A protein and the small-molecule ligand that binds it are described below.
Small molecule (SMILES): CC(=O)N[C@@H]1[C@@H](O)[C@H](O)[C@@H](CO)O[C@H]1O

Binding-site contacts:
Ligand atom C2 contacts residue VAL307 of chain 1.B at 4.3 Å (hydrophobic).
Ligand atom C4 contacts residue VAL307 of chain 1.B at 4.0 Å (hydrophobic).
Ligand atom C6 contacts residue NAG1 of chain 1.Z at 3.6 Å.
Ligand atom C4 contacts residue ASP95 of chain 1.B at 4.2 Å.
Ligand atom C4 contacts residue ARG246 of chain 1.B at 4.2 Å.
Ligand atom O6 contacts residue LYS136 of chain 1.B at 3.6 Å (salt-bridge).
Ligand atom O4 contacts residue VAL307 of chain 1.B at 4.1 Å.
Ligand atom O5 contacts residue NAG1 of chain 1.Z at 3.4 Å (h-bond).
Ligand atom O7 contacts residue ASN146 of chain 1.B at 3.7 Å.
Ligand atom C7 contacts residue ASN146 of chain 1.B at 3.4 Å.
Ligand atom C1 contacts residue NAG1 of chain 1.Z at 4.1 Å.
Ligand atom C8 contacts residue ASN244 of chain 1.B at 4.1 Å.
Ligand atom N2 contacts residue SER308 of chain 1.B at 2.7 Å (h-bond).
Ligand atom C3 contacts residue VAL307 of chain 1.B at 3.7 Å (hydrophobic).
Ligand atom C8 contacts residue PHE243 of chain 1.B at 4.2 Å (hydrophobic).
Ligand atom C2 contacts residue ASN146 of chain 1.B at 2.4 Å.
Ligand atom C5 contacts residue NAG1 of chain 1.Z at 3.6 Å.
Ligand atom C8 contacts residue SER308 of chain 1.B at 3.5 Å.
Ligand atom O7 contacts residue PRO96 of chain 1.B at 4.0 Å.
Ligand atom O5 contacts residue VAL307 of chain 1.B at 4.1 Å.
Ligand atom C3 contacts residue SER308 of chain 1.B at 4.0 Å.
Ligand atom C8 contacts residue VAL138 of chain 1.B at 4.0 Å (hydrophobic).
Ligand atom C1 contacts residue SER308 of chain 1.B at 3.8 Å.
Ligand atom C4 contacts residue ASN146 of chain 1.B at 4.2 Å.
Ligand atom O6 contacts residue ASP95 of chain 1.B at 4.1 Å.
Ligand atom C5 contacts residue ASN146 of chain 1.B at 3.7 Å.
Ligand atom C1 contacts residue ASN146 of chain 1.B at 1.4 Å.
Ligand atom C1 contacts residue VAL307 of chain 1.B at 3.9 Å (hydrophobic).
Ligand atom O5 contacts residue LYS136 of chain 1.B at 4.0 Å.
Ligand atom O3 contacts residue ARG246 of chain 1.B at 3.5 Å (salt-bridge).
Ligand atom C3 contacts residue ASN146 of chain 1.B at 3.7 Å.
Ligand atom C6 contacts residue LYS136 of chain 1.B at 4.2 Å.
Ligand atom C2 contacts residue SER308 of chain 1.B at 3.6 Å.
Ligand atom O5 contacts residue ASN146 of chain 1.B at 2.4 Å (h-bond).
Ligand atom O4 contacts residue ARG246 of chain 1.B at 3.2 Å (salt-bridge).
Ligand atom O3 contacts residue CYS306 of chain 1.B at 3.3 Å (h-bond).
Ligand atom N2 contacts residue ASN146 of chain 1.B at 2.8 Å (h-bond).
Ligand atom C8 contacts residue LEU145 of chain 1.B at 3.8 Å (hydrophobic).
Ligand atom C7 contacts residue SER308 of chain 1.B at 3.6 Å.
Ligand atom C5 contacts residue VAL307 of chain 1.B at 3.6 Å (hydrophobic).

Sequence of chain 1.B:
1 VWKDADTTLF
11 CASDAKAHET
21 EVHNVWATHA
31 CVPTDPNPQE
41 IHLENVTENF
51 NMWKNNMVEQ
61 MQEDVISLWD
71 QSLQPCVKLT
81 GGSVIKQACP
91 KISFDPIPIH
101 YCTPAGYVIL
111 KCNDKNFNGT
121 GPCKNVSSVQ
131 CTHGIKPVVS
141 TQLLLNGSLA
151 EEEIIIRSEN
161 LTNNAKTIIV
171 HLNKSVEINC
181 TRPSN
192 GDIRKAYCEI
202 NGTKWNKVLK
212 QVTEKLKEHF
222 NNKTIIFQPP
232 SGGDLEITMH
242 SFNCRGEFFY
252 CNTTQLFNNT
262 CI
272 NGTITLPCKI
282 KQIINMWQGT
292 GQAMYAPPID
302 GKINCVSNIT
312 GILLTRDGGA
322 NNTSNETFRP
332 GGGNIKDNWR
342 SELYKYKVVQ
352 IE